The small molecule below binds the protein below.
Small molecule (SMILES): NCC1CCC(C(=O)O)CC1

Binding-site contacts:
Ligand atom C4 contacts residue GLY249 of chain 1.C at 4.4 Å.
Ligand atom C4 contacts residue SER221 of chain 1.C at 3.4 Å.
Ligand atom C1 contacts residue CYS222 of chain 1.C at 4.1 Å (hydrophobic).
Ligand atom N contacts residue ASP220 of chain 1.C at 2.9 Å (salt-bridge).
Ligand atom C2 contacts residue SER245 of chain 1.C at 4.0 Å.
Ligand atom C2 contacts residue SER226 of chain 1.C at 4.0 Å.
Ligand atom C5 contacts residue CYS250 of chain 1.C at 4.1 Å (hydrophobic).
Ligand atom O2 contacts residue GLN223 of chain 1.C at 3.7 Å.
Ligand atom N contacts residue GLY257 of chain 1.C at 3.7 Å.
Ligand atom O2 contacts residue GLY224 of chain 1.C at 4.4 Å.
Ligand atom C5 contacts residue SER221 of chain 1.C at 4.2 Å.
Ligand atom C7 contacts residue SER221 of chain 1.C at 3.2 Å.
Ligand atom C5 contacts residue GLY247 of chain 1.C at 4.1 Å.
Ligand atom N contacts residue SER221 of chain 1.C at 2.8 Å (h-bond).
Ligand atom C2 contacts residue VAL244 of chain 1.C at 4.3 Å (hydrophobic).
Ligand atom N contacts residue GLY249 of chain 1.C at 4.2 Å.
Ligand atom C3 contacts residue SER221 of chain 1.C at 4.1 Å.
Ligand atom C7 contacts residue ASP220 of chain 1.C at 4.1 Å.
Ligand atom C5 contacts residue TRP246 of chain 1.C at 4.4 Å (hydrophobic).
Ligand atom C4 contacts residue CYS222 of chain 1.C at 4.1 Å (hydrophobic).
Ligand atom C1 contacts residue GLN223 of chain 1.C at 4.0 Å.
Ligand atom C3 contacts residue TRP246 of chain 1.C at 4.4 Å (hydrophobic).
Ligand atom C6 contacts residue CYS250 of chain 1.C at 4.2 Å (hydrophobic).
Ligand atom C6 contacts residue GLY249 of chain 1.C at 4.0 Å.
Ligand atom C5 contacts residue GLY249 of chain 1.C at 3.2 Å.
Ligand atom C2 contacts residue TRP246 of chain 1.C at 4.3 Å (hydrophobic).
Ligand atom C8 contacts residue GLN223 of chain 1.C at 4.2 Å.
Ligand atom C6 contacts residue GLY247 of chain 1.C at 4.1 Å.
Ligand atom C3 contacts residue CYS222 of chain 1.C at 4.5 Å (hydrophobic).
Ligand atom C7 contacts residue TRP246 of chain 1.C at 3.8 Å (hydrophobic).
Ligand atom O2 contacts residue SER226 of chain 1.C at 3.5 Å (h-bond).
Ligand atom C7 contacts residue GLY257 of chain 1.C at 3.8 Å.
Ligand atom C8 contacts residue SER226 of chain 1.C at 4.3 Å.
Ligand atom C3 contacts residue VAL244 of chain 1.C at 3.5 Å (hydrophobic).

Sequence of chain 1.C:
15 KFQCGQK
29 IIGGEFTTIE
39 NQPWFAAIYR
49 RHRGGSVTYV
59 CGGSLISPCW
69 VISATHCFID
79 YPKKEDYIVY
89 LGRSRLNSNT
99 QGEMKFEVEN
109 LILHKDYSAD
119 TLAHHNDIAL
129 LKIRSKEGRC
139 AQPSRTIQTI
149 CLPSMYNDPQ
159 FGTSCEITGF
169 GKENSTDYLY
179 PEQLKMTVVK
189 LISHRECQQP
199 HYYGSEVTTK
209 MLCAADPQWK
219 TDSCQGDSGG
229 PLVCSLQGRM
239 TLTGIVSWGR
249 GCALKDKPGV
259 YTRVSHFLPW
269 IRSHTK